Binding-site contacts:
Ligand atom C contacts residue GLY169 of chain 1.A at 3.8 Å.
Ligand atom C14 contacts residue THR146 of chain 1.A at 3.4 Å.
Ligand atom C24 contacts residue ASP104 of chain 1.A at 1.4 Å.
Ligand atom C22 contacts residue ASN39 of chain 1.A at 3.8 Å.
Ligand atom C16 contacts residue ALA143 of chain 1.A at 3.9 Å (hydrophobic).
Ligand atom O1 contacts residue THR170 of chain 1.A at 3.6 Å.
Ligand atom C13 contacts residue THR146 of chain 1.A at 3.8 Å.
Ligand atom C15 contacts residue THR146 of chain 1.A at 3.8 Å.
Ligand atom C25 contacts residue THR146 of chain 1.A at 3.2 Å.
Ligand atom C22 contacts residue ASP104 of chain 1.A at 3.1 Å.
Ligand atom O2 contacts residue THR146 of chain 1.A at 3.5 Å.
Ligand atom C19 contacts residue ASN270 of chain 1.A at 3.7 Å.
Ligand atom C31 contacts residue MET173 of chain 1.A at 3.8 Å (hydrophobic).
Ligand atom C14 contacts residue THR170 of chain 1.A at 3.9 Å.
Ligand atom C29 contacts residue GLY169 of chain 1.A at 3.7 Å.
Ligand atom O contacts residue ALA143 of chain 1.A at 3.5 Å.
Ligand atom C15 contacts residue ALA143 of chain 1.A at 3.6 Å (hydrophobic).
Ligand atom C5 contacts residue GLN163 of chain 1.A at 3.5 Å.
Ligand atom C20 contacts residue ASN270 of chain 1.A at 3.6 Å.
Ligand atom O1 contacts residue PHE147 of chain 1.A at 3.9 Å.
Ligand atom C18 contacts residue VAL243 of chain 1.A at 3.8 Å (hydrophobic).
Ligand atom C22 contacts residue ASN270 of chain 1.A at 3.5 Å.
Ligand atom C contacts residue GLU168 of chain 1.A at 3.7 Å.
Ligand atom O contacts residue PHE147 of chain 1.A at 3.6 Å.
Ligand atom C21 contacts residue ASN270 of chain 1.A at 3.5 Å.
Ligand atom C16 contacts residue MET173 of chain 1.A at 3.8 Å (hydrophobic).
Ligand atom O contacts residue THR170 of chain 1.A at 3.9 Å.
Ligand atom C33 contacts residue GLY169 of chain 1.A at 3.7 Å.
Ligand atom C17 contacts residue MET173 of chain 1.A at 3.7 Å (hydrophobic).
Ligand atom C13 contacts residue MET173 of chain 1.A at 3.8 Å (hydrophobic).
Ligand atom O2 contacts residue THR170 of chain 1.A at 2.6 Å (h-bond).
Ligand atom C19 contacts residue GLY174 of chain 1.A at 3.7 Å.
Ligand atom C30 contacts residue MET173 of chain 1.A at 3.6 Å (hydrophobic).
Ligand atom C17 contacts residue PHE142 of chain 1.A at 3.9 Å (hydrophobic).
Ligand atom N1 contacts residue THR146 of chain 1.A at 3.3 Å (h-bond).
Ligand atom C6 contacts residue GLN163 of chain 1.A at 3.0 Å.
Ligand atom C23 contacts residue ASP104 of chain 1.A at 2.4 Å.
Ligand atom N contacts residue GLN163 of chain 1.A at 3.5 Å (h-bond).
Ligand atom C12 contacts residue MET173 of chain 1.A at 3.8 Å (hydrophobic).
Ligand atom C23 contacts residue ASN270 of chain 1.A at 3.8 Å.

The protein below binds the small molecule below.
Small molecule (SMILES): CN(C)c1ccc2c(c1)C(C)(C)C1=CC(=[N+](C)C)C=CC1=C2c1cc(C(=O)NCCOCCOCCCCCCCl)ccc1C(=O)O

Sequence of chain 1.A:
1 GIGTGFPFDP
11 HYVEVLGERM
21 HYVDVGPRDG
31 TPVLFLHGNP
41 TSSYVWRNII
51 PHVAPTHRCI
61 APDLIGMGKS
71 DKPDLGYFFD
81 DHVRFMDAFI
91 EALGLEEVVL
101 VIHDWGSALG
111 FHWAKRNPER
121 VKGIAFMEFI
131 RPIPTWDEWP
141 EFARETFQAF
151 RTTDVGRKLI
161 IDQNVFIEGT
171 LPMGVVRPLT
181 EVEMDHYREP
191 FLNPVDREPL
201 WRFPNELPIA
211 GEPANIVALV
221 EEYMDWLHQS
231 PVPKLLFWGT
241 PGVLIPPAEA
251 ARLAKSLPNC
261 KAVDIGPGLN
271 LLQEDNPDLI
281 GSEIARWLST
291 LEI